Sequence of chain 1.A:
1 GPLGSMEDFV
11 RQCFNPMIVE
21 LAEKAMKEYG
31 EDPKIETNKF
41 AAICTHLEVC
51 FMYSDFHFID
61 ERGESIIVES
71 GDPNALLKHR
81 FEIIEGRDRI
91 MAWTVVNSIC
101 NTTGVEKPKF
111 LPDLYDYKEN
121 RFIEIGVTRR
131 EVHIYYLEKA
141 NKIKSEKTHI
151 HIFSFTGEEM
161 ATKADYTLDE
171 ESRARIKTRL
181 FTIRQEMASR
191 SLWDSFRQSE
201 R

Binding-site contacts:
Ligand atom N1 contacts residue GLN12 of chain 1.A at 4.4 Å.
Ligand atom BR4 contacts residue GLY4 of chain 1.A at 3.8 Å.
Ligand atom N2 contacts residue ARG190 of chain 1.A at 3.7 Å.
Ligand atom BR4 contacts residue LEU3 of chain 1.A at 4.5 Å.
Ligand atom N1 contacts residue ARG190 of chain 1.A at 4.0 Å.
Ligand atom C4 contacts residue ARG190 of chain 1.A at 4.1 Å.
Ligand atom BR4 contacts residue PRO2 of chain 1.A at 3.6 Å.
Ligand atom BR4 contacts residue ARG190 of chain 1.A at 4.0 Å.
Ligand atom C3 contacts residue ARG190 of chain 1.A at 3.9 Å.
Ligand atom N2 contacts residue GLN12 of chain 1.A at 4.2 Å.
Ligand atom C5 contacts residue GLY4 of chain 1.A at 4.3 Å.
Ligand atom C4 contacts residue GLY4 of chain 1.A at 4.5 Å.

The protein below binds the small molecule below.
Small molecule (SMILES): Brc1cn[nH]c1